Binding-site contacts:
Ligand atom O8 contacts residue MET313 of chain 1.D at 3.0 Å (h-bond).
Ligand atom N2 contacts residue THR257 of chain 1.D at 3.5 Å (h-bond).
Ligand atom O5 contacts residue THR257 of chain 1.D at 3.5 Å.
Ligand atom C7 contacts residue THR178 of chain 1.C at 3.1 Å.
Ligand atom O2 contacts residue VAL179 of chain 1.C at 3.6 Å.
Ligand atom C33 contacts residue THR257 of chain 1.D at 3.3 Å.
Ligand atom C20 contacts residue TRP397 of chain 1.C at 3.6 Å (hydrophobic).
Ligand atom CL1 contacts residue PRO348 of chain 1.D at 2.7 Å.
Ligand atom C31 contacts residue MET313 of chain 1.D at 3.3 Å (hydrophobic).
Ligand atom C35 contacts residue VAL260 of chain 1.D at 3.4 Å (hydrophobic).
Ligand atom C24 contacts residue LYS103 of chain 1.C at 3.8 Å.
Ligand atom C3 contacts residue GLU254 of chain 1.D at 3.6 Å.
Ligand atom O4 contacts residue ASN99 of chain 1.C at 3.2 Å (h-bond).
Ligand atom O2 contacts residue PHE394 of chain 1.C at 3.3 Å.
Ligand atom C20 contacts residue ASN100 of chain 1.C at 3.4 Å.
Ligand atom C33 contacts residue PHE394 of chain 1.C at 3.6 Å (hydrophobic).
Ligand atom C16 contacts residue THR253 of chain 1.D at 3.6 Å.
Ligand atom C32 contacts residue MET313 of chain 1.D at 3.5 Å (hydrophobic).
Ligand atom C8 contacts residue THR178 of chain 1.C at 3.0 Å.
Ligand atom O2 contacts residue THR257 of chain 1.D at 2.9 Å (h-bond).
Ligand atom C10 contacts residue ASN99 of chain 1.C at 3.6 Å.
Ligand atom CL1 contacts residue CYS347 of chain 1.D at 2.8 Å.
Ligand atom C31 contacts residue CYS347 of chain 1.D at 3.5 Å (hydrophobic).
Ligand atom O1 contacts residue LYS352 of chain 1.D at 3.1 Å (salt-bridge).
Ligand atom C4 contacts residue LYS352 of chain 1.D at 3.4 Å.
Ligand atom C18 contacts residue THR257 of chain 1.D at 3.5 Å.
Ligand atom C12 contacts residue THR257 of chain 1.D at 3.5 Å.
Ligand atom C8 contacts residue ASN99 of chain 1.C at 3.2 Å.
Ligand atom C34 contacts residue ASN258 of chain 1.D at 3.7 Å.
Ligand atom C34 contacts residue THR257 of chain 1.D at 3.0 Å.
Ligand atom O3 contacts residue THR257 of chain 1.D at 3.0 Å (h-bond).
Ligand atom CL1 contacts residue MET313 of chain 1.D at 2.6 Å.
Ligand atom C17 contacts residue GLU254 of chain 1.D at 3.8 Å.
Ligand atom C23 contacts residue ASN100 of chain 1.C at 3.5 Å.
Ligand atom C19 contacts residue TRP397 of chain 1.C at 3.7 Å (hydrophobic).
Ligand atom C35 contacts residue MET313 of chain 1.D at 3.6 Å (hydrophobic).
Ligand atom C6 contacts residue THR257 of chain 1.D at 3.4 Å.
Ligand atom C6 contacts residue VAL179 of chain 1.C at 3.6 Å (hydrophobic).
Ligand atom C9 contacts residue ASN99 of chain 1.C at 3.4 Å.
Ligand atom O7 contacts residue TRP397 of chain 1.C at 3.3 Å.

Sequence of chain 1.D:
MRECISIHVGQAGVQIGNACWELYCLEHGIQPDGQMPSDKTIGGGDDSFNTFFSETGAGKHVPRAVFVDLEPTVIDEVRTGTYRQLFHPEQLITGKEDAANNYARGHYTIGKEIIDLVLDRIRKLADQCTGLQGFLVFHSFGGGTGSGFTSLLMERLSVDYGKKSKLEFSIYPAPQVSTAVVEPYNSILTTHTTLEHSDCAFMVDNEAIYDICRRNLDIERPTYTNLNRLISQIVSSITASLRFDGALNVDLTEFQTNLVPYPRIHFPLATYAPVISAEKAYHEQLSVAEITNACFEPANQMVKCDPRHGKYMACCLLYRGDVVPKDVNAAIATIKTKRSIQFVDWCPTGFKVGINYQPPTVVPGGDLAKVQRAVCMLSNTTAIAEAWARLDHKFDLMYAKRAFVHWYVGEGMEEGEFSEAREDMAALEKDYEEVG

The small molecule below binds the protein below.
Small molecule (SMILES): COc1ccc(C[C@@H]2NC(=O)/C=C/C[C@@H]([C@H](C)[C@H]3O[C@@H]3c3ccccc3)OC(=O)[C@H](CC(C)C)OC(=O)[C@H](C)CNC2=O)cc1Cl

Sequence of chain 1.C:
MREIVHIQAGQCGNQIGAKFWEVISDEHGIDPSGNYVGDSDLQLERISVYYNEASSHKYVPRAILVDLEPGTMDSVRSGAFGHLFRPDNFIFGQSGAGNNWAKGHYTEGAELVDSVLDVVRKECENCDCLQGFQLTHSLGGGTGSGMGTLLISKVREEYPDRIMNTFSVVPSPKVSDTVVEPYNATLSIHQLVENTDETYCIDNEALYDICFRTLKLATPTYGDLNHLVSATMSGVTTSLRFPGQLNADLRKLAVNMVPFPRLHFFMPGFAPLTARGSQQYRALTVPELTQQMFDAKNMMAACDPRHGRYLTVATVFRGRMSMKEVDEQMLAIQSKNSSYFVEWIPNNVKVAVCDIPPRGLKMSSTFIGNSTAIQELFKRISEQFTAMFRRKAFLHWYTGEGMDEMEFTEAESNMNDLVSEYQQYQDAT